Sequence of chain 1.A:
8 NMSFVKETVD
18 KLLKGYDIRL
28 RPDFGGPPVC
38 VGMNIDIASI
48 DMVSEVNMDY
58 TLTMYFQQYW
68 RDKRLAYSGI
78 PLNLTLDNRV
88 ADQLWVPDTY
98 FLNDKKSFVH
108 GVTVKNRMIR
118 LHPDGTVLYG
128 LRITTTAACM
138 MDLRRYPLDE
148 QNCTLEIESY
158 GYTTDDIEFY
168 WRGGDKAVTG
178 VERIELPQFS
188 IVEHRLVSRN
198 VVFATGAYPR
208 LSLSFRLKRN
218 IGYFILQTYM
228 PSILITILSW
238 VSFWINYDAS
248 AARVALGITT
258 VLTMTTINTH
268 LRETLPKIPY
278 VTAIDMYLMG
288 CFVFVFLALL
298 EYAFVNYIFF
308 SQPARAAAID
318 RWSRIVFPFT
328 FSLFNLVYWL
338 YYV

Sequence of chain 1.B:
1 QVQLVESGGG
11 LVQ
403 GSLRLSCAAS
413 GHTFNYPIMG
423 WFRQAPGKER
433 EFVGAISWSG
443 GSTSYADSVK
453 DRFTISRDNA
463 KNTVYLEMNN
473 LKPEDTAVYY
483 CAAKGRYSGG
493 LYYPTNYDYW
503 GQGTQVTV

The protein below binds the small molecule below.
Small molecule (SMILES): CC(=O)N[C@H]1[C@H](O[C@H]2[C@H](O)[C@@H](NC(C)=O)CO[C@@H]2CO)O[C@H](CO)[C@@H](O[C@@H]2O[C@H](CO[C@H]3O[C@H](CO)[C@@H](O)[C@H](O)[C@@H]3O)[C@@H](O)[C@H](O[C@H]3O[C@H](CO)[C@@H](O)[C@H](O)[C@@H]3O)[C@@H]2O)[C@@H]1O

Binding-site contacts:
Ligand atom C8 contacts residue ASP500 of chain 1.B at 3.5 Å.
Ligand atom C3 contacts residue ASN149 of chain 1.A at 3.9 Å.
Ligand atom C7 contacts residue ASN149 of chain 1.A at 3.6 Å.
Ligand atom C1 contacts residue ASN149 of chain 1.A at 1.5 Å.
Ligand atom O7 contacts residue ARG196 of chain 1.A at 3.6 Å.
Ligand atom C5 contacts residue ASN149 of chain 1.A at 3.6 Å.
Ligand atom O7 contacts residue ARG213 of chain 1.A at 3.4 Å (salt-bridge).
Ligand atom N2 contacts residue ARG196 of chain 1.A at 3.9 Å.
Ligand atom C8 contacts residue ARG213 of chain 1.A at 3.8 Å.
Ligand atom O6 contacts residue ASN197 of chain 1.A at 3.5 Å (h-bond).
Ligand atom N2 contacts residue SER211 of chain 1.A at 2.9 Å (h-bond).
Ligand atom O3 contacts residue ARG196 of chain 1.A at 3.0 Å (salt-bridge).
Ligand atom C2 contacts residue SER211 of chain 1.A at 3.7 Å.
Ligand atom O5 contacts residue ASN417 of chain 1.B at 3.9 Å.
Ligand atom O3 contacts residue ARG192 of chain 1.A at 3.0 Å (salt-bridge).
Ligand atom C7 contacts residue SER211 of chain 1.A at 3.7 Å.
Ligand atom O5 contacts residue VAL194 of chain 1.A at 3.7 Å.
Ligand atom O7 contacts residue ARG192 of chain 1.A at 3.0 Å (salt-bridge).
Ligand atom C7 contacts residue ARG192 of chain 1.A at 3.8 Å.
Ligand atom C6 contacts residue SER195 of chain 1.A at 3.4 Å.
Ligand atom C7 contacts residue ARG196 of chain 1.A at 3.8 Å.
Ligand atom O5 contacts residue ASN149 of chain 1.A at 2.3 Å (h-bond).
Ligand atom C8 contacts residue SER211 of chain 1.A at 3.7 Å.
Ligand atom C3 contacts residue SER211 of chain 1.A at 3.6 Å.
Ligand atom C7 contacts residue ASP500 of chain 1.B at 4.0 Å.
Ligand atom O6 contacts residue ASN417 of chain 1.B at 3.7 Å.
Ligand atom O3 contacts residue VAL194 of chain 1.A at 3.8 Å.
Ligand atom O6 contacts residue ARG192 of chain 1.A at 3.3 Å (salt-bridge).
Ligand atom C6 contacts residue TYR418 of chain 1.B at 3.7 Å (hydrophobic).
Ligand atom C7 contacts residue ARG213 of chain 1.A at 4.0 Å.
Ligand atom C8 contacts residue ASN149 of chain 1.A at 3.9 Å.
Ligand atom N2 contacts residue ASN149 of chain 1.A at 3.0 Å (h-bond).
Ligand atom C2 contacts residue ASN149 of chain 1.A at 2.6 Å.
Ligand atom N2 contacts residue ASP500 of chain 1.B at 3.7 Å.
Ligand atom C8 contacts residue ARG196 of chain 1.A at 4.0 Å.
Ligand atom C8 contacts residue GLU190 of chain 1.A at 4.0 Å.
Ligand atom N2 contacts residue TYR418 of chain 1.B at 3.3 Å (h-bond).
Ligand atom O3 contacts residue SER211 of chain 1.A at 4.0 Å.
Ligand atom O7 contacts residue VAL194 of chain 1.A at 4.0 Å.
Ligand atom C8 contacts residue PHE212 of chain 1.A at 4.0 Å (hydrophobic).